Binding-site contacts:
Ligand atom C8 contacts residue ASN510 of chain 2.A at 4.3 Å.
Ligand atom C6 contacts residue SER428 of chain 2.A at 3.5 Å.
Ligand atom C7 contacts residue ASN510 of chain 2.A at 3.7 Å.
Ligand atom C6 contacts residue LEU509 of chain 2.A at 4.5 Å (hydrophobic).
Ligand atom O6 contacts residue LEU509 of chain 2.A at 4.0 Å.
Ligand atom O5 contacts residue ASN510 of chain 2.A at 2.3 Å (h-bond).
Ligand atom O5 contacts residue LEU509 of chain 2.A at 3.5 Å (h-bond).
Ligand atom N2 contacts residue ASN510 of chain 2.A at 2.8 Å (h-bond).
Ligand atom O6 contacts residue SER428 of chain 2.A at 4.0 Å.
Ligand atom C2 contacts residue ASN510 of chain 2.A at 2.4 Å.
Ligand atom O4 contacts residue SER428 of chain 2.A at 4.1 Å.
Ligand atom C4 contacts residue ASN510 of chain 2.A at 4.2 Å.
Ligand atom C1 contacts residue ASN510 of chain 2.A at 1.4 Å.
Ligand atom C1 contacts residue LEU509 of chain 2.A at 4.2 Å (hydrophobic).
Ligand atom C3 contacts residue ASN510 of chain 2.A at 3.7 Å.
Ligand atom C6 contacts residue GLU564 of chain 2.A at 3.6 Å.
Ligand atom C6 contacts residue PRO430 of chain 2.A at 4.0 Å (hydrophobic).
Ligand atom O6 contacts residue GLU564 of chain 2.A at 2.7 Å (salt-bridge).
Ligand atom C5 contacts residue ASN510 of chain 2.A at 3.7 Å.

Sequence of chain 2.A:
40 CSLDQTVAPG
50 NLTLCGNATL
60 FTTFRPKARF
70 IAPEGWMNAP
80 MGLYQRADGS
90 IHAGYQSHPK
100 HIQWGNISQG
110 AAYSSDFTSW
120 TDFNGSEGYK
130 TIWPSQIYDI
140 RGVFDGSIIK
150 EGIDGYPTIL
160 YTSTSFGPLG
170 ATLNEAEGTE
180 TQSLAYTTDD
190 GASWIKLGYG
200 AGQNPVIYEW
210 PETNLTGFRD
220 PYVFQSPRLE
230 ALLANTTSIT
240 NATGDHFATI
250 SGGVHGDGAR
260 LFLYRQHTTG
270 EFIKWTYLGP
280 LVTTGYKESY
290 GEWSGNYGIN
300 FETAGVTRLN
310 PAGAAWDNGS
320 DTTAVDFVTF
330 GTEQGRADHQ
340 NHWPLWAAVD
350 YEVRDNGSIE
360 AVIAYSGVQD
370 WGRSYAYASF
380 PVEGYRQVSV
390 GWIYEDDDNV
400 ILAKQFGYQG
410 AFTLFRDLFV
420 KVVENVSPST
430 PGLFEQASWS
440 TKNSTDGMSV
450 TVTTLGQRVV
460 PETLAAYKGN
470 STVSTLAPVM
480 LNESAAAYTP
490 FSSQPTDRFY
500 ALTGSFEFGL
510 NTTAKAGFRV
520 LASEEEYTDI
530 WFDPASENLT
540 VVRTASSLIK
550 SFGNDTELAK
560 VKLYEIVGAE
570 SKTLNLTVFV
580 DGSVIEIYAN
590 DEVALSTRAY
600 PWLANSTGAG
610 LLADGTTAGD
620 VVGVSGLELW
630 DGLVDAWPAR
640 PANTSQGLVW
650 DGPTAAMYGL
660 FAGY

The small molecule below binds the protein below.
Small molecule (SMILES): CC(=O)N[C@@H]1[C@@H](O)[C@H](O)[C@@H](CO)O[C@H]1O